Sequence of chain 2.F:
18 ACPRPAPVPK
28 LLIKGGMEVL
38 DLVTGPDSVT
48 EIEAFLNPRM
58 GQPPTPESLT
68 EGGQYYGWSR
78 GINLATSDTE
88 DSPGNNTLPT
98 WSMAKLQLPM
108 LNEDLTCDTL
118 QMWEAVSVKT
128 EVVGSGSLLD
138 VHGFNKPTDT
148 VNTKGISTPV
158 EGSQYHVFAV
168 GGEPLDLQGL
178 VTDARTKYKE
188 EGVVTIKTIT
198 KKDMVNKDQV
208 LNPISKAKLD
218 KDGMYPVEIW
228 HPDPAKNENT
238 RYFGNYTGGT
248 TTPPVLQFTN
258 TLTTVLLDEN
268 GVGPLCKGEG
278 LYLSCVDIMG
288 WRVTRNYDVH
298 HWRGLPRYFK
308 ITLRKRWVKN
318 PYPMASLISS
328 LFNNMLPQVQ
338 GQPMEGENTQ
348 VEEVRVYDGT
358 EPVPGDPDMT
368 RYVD

The protein below binds the small molecule below.
Small molecule (SMILES): CC(=O)N[C@H]1[C@H]([C@H](O)[C@H](O)CO)O[C@@](O[C@H]2[C@@H](O)[C@@H](CO)O[C@@H](O[C@H]3[C@H](O)[C@@H](O)[C@H](O)O[C@@H]3CO)[C@@H]2O)(C(=O)O)C[C@@H]1O

Sequence of chain 3.F:
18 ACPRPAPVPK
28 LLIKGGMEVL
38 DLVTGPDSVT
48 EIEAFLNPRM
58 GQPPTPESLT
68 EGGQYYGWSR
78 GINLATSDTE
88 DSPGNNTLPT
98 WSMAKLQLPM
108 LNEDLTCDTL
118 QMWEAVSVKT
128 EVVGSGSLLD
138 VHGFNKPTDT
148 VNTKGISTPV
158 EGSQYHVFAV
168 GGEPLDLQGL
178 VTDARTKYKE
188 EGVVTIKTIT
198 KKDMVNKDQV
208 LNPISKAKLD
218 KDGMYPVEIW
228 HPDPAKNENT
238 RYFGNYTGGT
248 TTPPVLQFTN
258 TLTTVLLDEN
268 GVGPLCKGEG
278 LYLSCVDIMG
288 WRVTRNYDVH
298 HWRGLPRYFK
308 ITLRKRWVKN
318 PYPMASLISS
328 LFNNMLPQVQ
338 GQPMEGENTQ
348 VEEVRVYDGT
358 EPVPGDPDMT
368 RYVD

Binding-site contacts:
Ligand atom C2 contacts residue GLY78 of chain 3.F at 4.2 Å.
Ligand atom C6 contacts residue TYR72 of chain 3.F at 3.6 Å (hydrophobic).
Ligand atom C3 contacts residue GLY78 of chain 3.F at 4.0 Å.
Ligand atom O6 contacts residue ASN93 of chain 3.F at 2.9 Å (h-bond).
Ligand atom O4 contacts residue VAL296 of chain 3.F at 3.8 Å.
Ligand atom O8 contacts residue TYR72 of chain 3.F at 4.2 Å.
Ligand atom N5 contacts residue TYR72 of chain 3.F at 3.1 Å (h-bond).
Ligand atom C7 contacts residue TYR72 of chain 3.F at 4.2 Å (hydrophobic).
Ligand atom C3 contacts residue ARG77 of chain 3.F at 3.9 Å.
Ligand atom C11 contacts residue ASP85 of chain 2.F at 3.7 Å.
Ligand atom O1A contacts residue GLY78 of chain 3.F at 3.7 Å.
Ligand atom C4 contacts residue HIS298 of chain 3.F at 4.1 Å.
Ligand atom C6 contacts residue THR94 of chain 3.F at 4.2 Å.
Ligand atom C6 contacts residue ASN93 of chain 3.F at 3.1 Å.
Ligand atom O4 contacts residue ILE79 of chain 3.F at 3.5 Å (h-bond).
Ligand atom C1 contacts residue ARG77 of chain 3.F at 3.5 Å.
Ligand atom C4 contacts residue VAL296 of chain 3.F at 4.3 Å (hydrophobic).
Ligand atom O10 contacts residue ASN293 of chain 3.F at 3.5 Å (h-bond).
Ligand atom O3 contacts residue ASN80 of chain 3.F at 4.0 Å.
Ligand atom C1 contacts residue TYR72 of chain 3.F at 3.8 Å (hydrophobic).
Ligand atom O1B contacts residue ARG77 of chain 3.F at 2.9 Å (salt-bridge).
Ligand atom O4 contacts residue ASN80 of chain 3.F at 4.2 Å.
Ligand atom C10 contacts residue TYR72 of chain 3.F at 4.1 Å (hydrophobic).
Ligand atom C5 contacts residue ASN93 of chain 3.F at 4.2 Å.
Ligand atom C5 contacts residue TYR72 of chain 3.F at 3.6 Å (hydrophobic).
Ligand atom O8 contacts residue ARG77 of chain 3.F at 3.9 Å.
Ligand atom C4 contacts residue GLY78 of chain 3.F at 3.4 Å.
Ligand atom C3 contacts residue VAL296 of chain 3.F at 3.5 Å (hydrophobic).
Ligand atom O10 contacts residue THR291 of chain 3.F at 3.7 Å.
Ligand atom O3 contacts residue GLY78 of chain 3.F at 3.7 Å.
Ligand atom C3 contacts residue HIS298 of chain 3.F at 4.1 Å.
Ligand atom O4 contacts residue HIS298 of chain 3.F at 3.1 Å (h-bond).
Ligand atom O4 contacts residue TYR72 of chain 3.F at 4.3 Å.
Ligand atom O1B contacts residue TYR72 of chain 3.F at 4.1 Å.
Ligand atom C3 contacts residue GLY78 of chain 3.F at 4.2 Å.
Ligand atom C4 contacts residue TYR72 of chain 3.F at 3.5 Å (hydrophobic).
Ligand atom O1A contacts residue ARG77 of chain 3.F at 3.0 Å (salt-bridge).
Ligand atom O1A contacts residue TYR72 of chain 3.F at 3.2 Å.
Ligand atom O4 contacts residue THR291 of chain 3.F at 3.3 Å.
Ligand atom O4 contacts residue GLY78 of chain 3.F at 3.1 Å.